This protein binds this small molecule.
Small molecule (SMILES): CC(C)=CCOP(=O)(O)O

Sequence of chain 11.A:
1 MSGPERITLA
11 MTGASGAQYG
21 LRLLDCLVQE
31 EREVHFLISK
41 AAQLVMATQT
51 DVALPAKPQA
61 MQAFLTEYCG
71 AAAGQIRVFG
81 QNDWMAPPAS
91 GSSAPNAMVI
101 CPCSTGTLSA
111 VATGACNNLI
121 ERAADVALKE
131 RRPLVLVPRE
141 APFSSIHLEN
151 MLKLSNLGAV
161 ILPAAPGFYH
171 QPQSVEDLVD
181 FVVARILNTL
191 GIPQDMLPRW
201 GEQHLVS

Sequence of chain 9.A:
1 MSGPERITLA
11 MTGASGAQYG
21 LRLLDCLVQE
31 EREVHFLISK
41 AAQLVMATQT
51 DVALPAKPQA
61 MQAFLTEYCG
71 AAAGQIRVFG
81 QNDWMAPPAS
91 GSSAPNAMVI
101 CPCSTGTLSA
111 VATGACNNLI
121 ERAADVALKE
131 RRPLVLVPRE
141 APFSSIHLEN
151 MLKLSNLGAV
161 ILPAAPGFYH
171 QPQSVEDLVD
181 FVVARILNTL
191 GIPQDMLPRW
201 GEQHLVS

Binding-site contacts:
Ligand atom CAB contacts residue TRP200 of chain 9.A at 3.6 Å (hydrophobic).
Ligand atom CAB contacts residue TYR169 of chain 9.A at 3.8 Å (hydrophobic).
Ligand atom CAF contacts residue ARG122 of chain 1.A at 3.6 Å.
Ligand atom CAI contacts residue SER90 of chain 1.A at 3.7 Å.
Ligand atom OAD contacts residue GLU140 of chain 11.A at 3.8 Å.
Ligand atom OAE contacts residue GLU140 of chain 11.A at 2.4 Å (salt-bridge).
Ligand atom CAG contacts residue FNR1 of chain 9.C at 3.4 Å.
Ligand atom PAJ contacts residue GLU140 of chain 11.A at 3.5 Å.
Ligand atom OAE contacts residue ARG122 of chain 1.A at 3.0 Å (salt-bridge).
Ligand atom CAG contacts residue ARG122 of chain 1.A at 3.7 Å.
Ligand atom CAA contacts residue FNR1 of chain 9.C at 3.7 Å.
Ligand atom OAC contacts residue TYR169 of chain 9.A at 2.8 Å (h-bond).
Ligand atom PAJ contacts residue GLY91 of chain 1.A at 3.9 Å.
Ligand atom OAD contacts residue GLY91 of chain 1.A at 2.8 Å (h-bond).
Ligand atom OAH contacts residue ARG122 of chain 1.A at 3.5 Å (salt-bridge).
Ligand atom CAF contacts residue ALA89 of chain 1.A at 3.6 Å (hydrophobic).
Ligand atom OAH contacts residue SER90 of chain 1.A at 2.9 Å (h-bond).
Ligand atom CAA contacts residue ALA89 of chain 1.A at 3.8 Å (hydrophobic).
Ligand atom CAA contacts residue TRP84 of chain 1.A at 3.5 Å (hydrophobic).
Ligand atom CAG contacts residue SER90 of chain 1.A at 3.8 Å.
Ligand atom OAC contacts residue GLU140 of chain 11.A at 3.9 Å.
Ligand atom CAG contacts residue TYR169 of chain 9.A at 3.6 Å (hydrophobic).
Ligand atom OAD contacts residue ARG185 of chain 9.A at 3.8 Å.
Ligand atom PAJ contacts residue SER90 of chain 1.A at 3.8 Å.
Ligand atom OAD contacts residue LYS129 of chain 1.A at 2.7 Å (salt-bridge).
Ligand atom OAH contacts residue GLY91 of chain 1.A at 3.8 Å.
Ligand atom CAA contacts residue TRP200 of chain 9.A at 3.7 Å (hydrophobic).
Ligand atom OAH contacts residue TYR169 of chain 9.A at 3.7 Å.
Ligand atom PAJ contacts residue TYR169 of chain 9.A at 3.6 Å.
Ligand atom OAC contacts residue ARG139 of chain 11.A at 3.1 Å (salt-bridge).
Ligand atom CAI contacts residue FNR1 of chain 9.C at 3.5 Å.
Ligand atom OAD contacts residue SER90 of chain 1.A at 3.6 Å.
Ligand atom OAE contacts residue LYS129 of chain 1.A at 3.7 Å.
Ligand atom PAJ contacts residue ARG122 of chain 1.A at 3.8 Å.
Ligand atom CAB contacts residue FNR1 of chain 9.C at 3.8 Å.
Ligand atom CAF contacts residue SER90 of chain 1.A at 3.9 Å.
Ligand atom CAF contacts residue FNR1 of chain 9.C at 3.3 Å.
Ligand atom PAJ contacts residue LYS129 of chain 1.A at 3.7 Å.
Ligand atom CAB contacts residue SER90 of chain 1.A at 3.9 Å.
Ligand atom OAE contacts residue ARG139 of chain 11.A at 3.7 Å.

Sequence of chain 1.A:
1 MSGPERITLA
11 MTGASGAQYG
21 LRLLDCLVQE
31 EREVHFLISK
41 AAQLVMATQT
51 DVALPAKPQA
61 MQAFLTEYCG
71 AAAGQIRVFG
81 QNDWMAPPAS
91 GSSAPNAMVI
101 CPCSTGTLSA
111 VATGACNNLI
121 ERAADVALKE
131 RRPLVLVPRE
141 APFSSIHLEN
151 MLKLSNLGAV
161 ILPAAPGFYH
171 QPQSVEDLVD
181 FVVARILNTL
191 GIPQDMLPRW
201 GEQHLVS